Binding-site contacts:
Ligand atom N2 contacts residue ASN1074 of chain 1.A at 3.0 Å (h-bond).
Ligand atom C3 contacts residue ASN1074 of chain 1.A at 3.8 Å.
Ligand atom C8 contacts residue ASN1074 of chain 1.A at 3.4 Å.
Ligand atom O7 contacts residue THR1076 of chain 1.A at 3.4 Å (h-bond).
Ligand atom C8 contacts residue SER1097 of chain 1.A at 3.9 Å.
Ligand atom C8 contacts residue THR1076 of chain 1.A at 4.3 Å.
Ligand atom C8 contacts residue ASN1098 of chain 1.A at 3.6 Å.
Ligand atom C8 contacts residue PHE1075 of chain 1.A at 4.0 Å (hydrophobic).
Ligand atom C5 contacts residue ASN1074 of chain 1.A at 3.7 Å.
Ligand atom C4 contacts residue ASN1074 of chain 1.A at 4.2 Å.
Ligand atom O5 contacts residue ASN1074 of chain 1.A at 2.4 Å (h-bond).
Ligand atom C1 contacts residue ASN1074 of chain 1.A at 1.4 Å.
Ligand atom C7 contacts residue ASN1074 of chain 1.A at 3.8 Å.
Ligand atom C2 contacts residue ASN1074 of chain 1.A at 2.5 Å.
Ligand atom C7 contacts residue THR1076 of chain 1.A at 4.4 Å.
Ligand atom O7 contacts residue ASN1074 of chain 1.A at 4.4 Å.

The small molecule below binds the protein below.
Small molecule (SMILES): CC(=O)N[C@@H]1[C@@H](O)[C@H](O)[C@@H](CO)O[C@H]1O

Sequence of chain 1.A:
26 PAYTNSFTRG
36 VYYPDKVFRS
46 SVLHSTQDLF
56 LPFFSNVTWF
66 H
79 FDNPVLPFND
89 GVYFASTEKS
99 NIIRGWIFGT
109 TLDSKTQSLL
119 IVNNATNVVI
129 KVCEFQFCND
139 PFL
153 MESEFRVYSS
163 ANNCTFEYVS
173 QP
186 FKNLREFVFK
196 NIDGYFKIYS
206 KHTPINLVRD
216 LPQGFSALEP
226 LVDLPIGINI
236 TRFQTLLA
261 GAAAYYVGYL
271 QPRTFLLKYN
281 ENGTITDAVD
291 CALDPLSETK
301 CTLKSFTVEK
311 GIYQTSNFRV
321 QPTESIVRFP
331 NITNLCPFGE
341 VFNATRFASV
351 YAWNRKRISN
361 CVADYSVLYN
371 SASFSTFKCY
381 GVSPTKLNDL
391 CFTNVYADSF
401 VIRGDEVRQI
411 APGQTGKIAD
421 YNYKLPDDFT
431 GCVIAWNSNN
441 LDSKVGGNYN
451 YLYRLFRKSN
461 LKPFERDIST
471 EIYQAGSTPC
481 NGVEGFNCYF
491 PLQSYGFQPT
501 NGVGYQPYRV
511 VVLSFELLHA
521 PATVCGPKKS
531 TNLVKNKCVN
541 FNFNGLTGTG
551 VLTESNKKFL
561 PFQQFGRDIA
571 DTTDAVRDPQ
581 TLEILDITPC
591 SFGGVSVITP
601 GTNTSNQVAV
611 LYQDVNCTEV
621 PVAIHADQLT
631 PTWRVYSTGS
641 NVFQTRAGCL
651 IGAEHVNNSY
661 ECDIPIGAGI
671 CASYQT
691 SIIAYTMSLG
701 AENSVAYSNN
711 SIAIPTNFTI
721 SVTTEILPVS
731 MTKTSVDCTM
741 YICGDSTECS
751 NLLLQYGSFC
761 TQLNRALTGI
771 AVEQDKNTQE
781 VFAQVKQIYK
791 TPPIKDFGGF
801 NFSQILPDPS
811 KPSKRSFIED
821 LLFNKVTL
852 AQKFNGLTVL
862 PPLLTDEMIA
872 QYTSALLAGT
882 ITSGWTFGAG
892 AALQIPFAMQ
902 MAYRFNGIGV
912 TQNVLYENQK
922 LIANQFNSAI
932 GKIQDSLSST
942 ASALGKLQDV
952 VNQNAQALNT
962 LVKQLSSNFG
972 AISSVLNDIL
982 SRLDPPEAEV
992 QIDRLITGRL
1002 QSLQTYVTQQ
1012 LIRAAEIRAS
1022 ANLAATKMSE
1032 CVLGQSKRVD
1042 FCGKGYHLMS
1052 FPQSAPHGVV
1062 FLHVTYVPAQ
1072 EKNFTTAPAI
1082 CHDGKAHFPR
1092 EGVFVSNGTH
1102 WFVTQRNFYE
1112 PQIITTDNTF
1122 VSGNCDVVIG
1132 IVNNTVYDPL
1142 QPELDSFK